Sequence of chain 23.A:
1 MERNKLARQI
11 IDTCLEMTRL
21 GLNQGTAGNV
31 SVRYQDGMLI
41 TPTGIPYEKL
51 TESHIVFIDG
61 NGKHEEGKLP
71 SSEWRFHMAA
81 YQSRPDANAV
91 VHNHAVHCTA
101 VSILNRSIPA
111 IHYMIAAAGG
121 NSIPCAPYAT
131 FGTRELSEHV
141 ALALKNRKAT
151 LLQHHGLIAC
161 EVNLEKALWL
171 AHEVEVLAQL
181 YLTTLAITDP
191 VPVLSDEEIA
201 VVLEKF

Binding-site contacts:
Ligand atom O2 contacts residue HIS155 of chain 23.A at 2.9 Å (h-bond).
Ligand atom O2P contacts residue SER72 of chain 23.A at 2.9 Å (h-bond).
Ligand atom O1 contacts residue ALA27 of chain 23.A at 3.8 Å.
Ligand atom O4P contacts residue ASN29 of chain 23.A at 2.9 Å (h-bond).
Ligand atom O1 contacts residue ASN29 of chain 23.A at 3.6 Å.
Ligand atom O2 contacts residue HIS94 of chain 23.A at 3.7 Å.
Ligand atom C1 contacts residue HIS94 of chain 23.A at 3.9 Å.
Ligand atom C1 contacts residue ASN29 of chain 23.A at 3.3 Å.
Ligand atom N2 contacts residue GLU73 of chain 23.A at 3.1 Å (salt-bridge).
Ligand atom C2 contacts residue GLY28 of chain 23.A at 3.6 Å.
Ligand atom O3P contacts residue GLY44 of chain 23.A at 2.9 Å (h-bond).
Ligand atom C2 contacts residue ALA27 of chain 23.A at 4.0 Å (hydrophobic).
Ligand atom P contacts residue SER72 of chain 23.A at 4.0 Å.
Ligand atom O2 contacts residue HIS92 of chain 23.A at 3.4 Å (h-bond).
Ligand atom O1 contacts residue GLY28 of chain 23.A at 2.9 Å (h-bond).
Ligand atom O1P contacts residue SER72 of chain 23.A at 3.6 Å.
Ligand atom N2 contacts residue SER72 of chain 23.A at 4.0 Å.
Ligand atom O2P contacts residue THR43 of chain 23.A at 2.9 Å (h-bond).
Ligand atom O3P contacts residue THR43 of chain 23.A at 3.7 Å.
Ligand atom N2 contacts residue TYR113 of chain 1.A at 3.7 Å.
Ligand atom O2 contacts residue GLU73 of chain 23.A at 2.4 Å (salt-bridge).
Ligand atom P contacts residue THR43 of chain 23.A at 3.9 Å.
Ligand atom O1P contacts residue ASN29 of chain 23.A at 3.6 Å.
Ligand atom C1 contacts residue ZN1 of chain 23.B at 2.8 Å.
Ligand atom O1 contacts residue HIS94 of chain 23.A at 3.0 Å (h-bond).
Ligand atom C2 contacts residue ASN29 of chain 23.A at 3.5 Å.
Ligand atom N2 contacts residue ZN1 of chain 23.B at 2.8 Å.
Ligand atom C2 contacts residue THR26 of chain 23.A at 3.6 Å.
Ligand atom O1 contacts residue HIS92 of chain 23.A at 3.2 Å (h-bond).
Ligand atom O1 contacts residue ZN1 of chain 23.B at 2.2 Å.
Ligand atom P contacts residue ASN29 of chain 23.A at 3.9 Å.
Ligand atom N2 contacts residue ASN29 of chain 23.A at 3.6 Å.
Ligand atom O2 contacts residue TYR113 of chain 1.A at 3.4 Å (h-bond).
Ligand atom O4P contacts residue GLY28 of chain 23.A at 3.5 Å (h-bond).
Ligand atom O4P contacts residue SER71 of chain 23.A at 2.6 Å (h-bond).
Ligand atom O2 contacts residue ZN1 of chain 23.B at 1.9 Å.
Ligand atom C1 contacts residue GLY28 of chain 23.A at 3.6 Å.
Ligand atom O3P contacts residue THR26 of chain 23.A at 3.6 Å (h-bond).
Ligand atom P contacts residue SER71 of chain 23.A at 3.8 Å.
Ligand atom O2P contacts residue SER71 of chain 23.A at 3.7 Å.

Sequence of chain 1.A:
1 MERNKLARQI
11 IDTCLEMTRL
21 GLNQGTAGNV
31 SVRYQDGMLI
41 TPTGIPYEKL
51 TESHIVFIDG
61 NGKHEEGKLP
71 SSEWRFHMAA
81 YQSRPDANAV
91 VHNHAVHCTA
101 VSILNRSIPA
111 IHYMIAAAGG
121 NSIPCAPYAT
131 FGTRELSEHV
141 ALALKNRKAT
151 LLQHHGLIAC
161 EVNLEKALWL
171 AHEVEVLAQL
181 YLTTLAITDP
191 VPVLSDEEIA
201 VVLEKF

A small-molecule ligand and the protein it binds are described below.
Small molecule (SMILES): O=C(COP(=O)(O)O)NO